Sequence of chain 1.D:
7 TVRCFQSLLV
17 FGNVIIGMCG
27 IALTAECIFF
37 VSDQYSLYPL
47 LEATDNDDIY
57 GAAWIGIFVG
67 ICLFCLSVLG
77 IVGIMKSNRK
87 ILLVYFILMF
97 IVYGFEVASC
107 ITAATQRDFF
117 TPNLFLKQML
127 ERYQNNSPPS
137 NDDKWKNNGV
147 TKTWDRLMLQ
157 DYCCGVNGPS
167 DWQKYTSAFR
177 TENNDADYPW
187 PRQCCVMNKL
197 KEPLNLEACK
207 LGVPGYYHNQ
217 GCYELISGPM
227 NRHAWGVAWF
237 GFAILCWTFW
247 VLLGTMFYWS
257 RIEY

A small-molecule ligand and the protein it binds are described below.
Small molecule (SMILES): CC(=O)N[C@@H]1[C@@H](O)[C@H](O)[C@@H](CO)O[C@H]1O

Binding-site contacts:
Ligand atom C1 contacts residue ASN143 of chain 1.D at 4.0 Å.
Ligand atom C7 contacts residue THR177 of chain 1.D at 4.3 Å.
Ligand atom C6 contacts residue GLU127 of chain 1.D at 4.1 Å.
Ligand atom O6 contacts residue ASP139 of chain 1.D at 2.6 Å (salt-bridge).
Ligand atom O6 contacts residue ARG128 of chain 1.D at 4.3 Å.
Ligand atom O5 contacts residue ASP139 of chain 1.D at 4.0 Å.
Ligand atom C1 contacts residue SER133 of chain 1.D at 4.4 Å.
Ligand atom N2 contacts residue SER133 of chain 1.D at 4.1 Å.
Ligand atom O5 contacts residue GLU127 of chain 1.D at 3.6 Å.
Ligand atom C8 contacts residue THR177 of chain 1.D at 3.6 Å.
Ligand atom C5 contacts residue PRO135 of chain 1.D at 4.3 Å (hydrophobic).
Ligand atom C5 contacts residue ASN131 of chain 1.D at 3.7 Å.
Ligand atom O6 contacts residue GLU127 of chain 1.D at 4.3 Å.
Ligand atom C3 contacts residue SER133 of chain 1.D at 4.4 Å.
Ligand atom C2 contacts residue GLU127 of chain 1.D at 4.2 Å.
Ligand atom C4 contacts residue ASN131 of chain 1.D at 4.2 Å.
Ligand atom C2 contacts residue ASN131 of chain 1.D at 2.5 Å.
Ligand atom O5 contacts residue ASN143 of chain 1.D at 3.9 Å.
Ligand atom O5 contacts residue ASN131 of chain 1.D at 2.3 Å (h-bond).
Ligand atom N2 contacts residue ASN131 of chain 1.D at 2.9 Å (h-bond).
Ligand atom C7 contacts residue ASN131 of chain 1.D at 4.0 Å.
Ligand atom C1 contacts residue GLU127 of chain 1.D at 4.0 Å.
Ligand atom O7 contacts residue THR177 of chain 1.D at 4.2 Å.
Ligand atom C8 contacts residue ASN131 of chain 1.D at 3.9 Å.
Ligand atom O6 contacts residue ASN143 of chain 1.D at 3.5 Å (h-bond).
Ligand atom C5 contacts residue ASP139 of chain 1.D at 3.6 Å.
Ligand atom C1 contacts residue ASN131 of chain 1.D at 1.4 Å.
Ligand atom C1 contacts residue PRO134 of chain 1.D at 4.4 Å (hydrophobic).
Ligand atom C8 contacts residue SER133 of chain 1.D at 4.1 Å.
Ligand atom C6 contacts residue ASP139 of chain 1.D at 3.4 Å.
Ligand atom C3 contacts residue ASN131 of chain 1.D at 3.8 Å.